This small molecule binds to this protein.
Small molecule (SMILES): OC[C@H]1O[C@H](O[C@H]2[C@H](O)[C@@H](O)[C@@H](O)O[C@@H]2CO)[C@H](O)[C@@H](O)[C@@H]1O

Sequence of chain 1.G:
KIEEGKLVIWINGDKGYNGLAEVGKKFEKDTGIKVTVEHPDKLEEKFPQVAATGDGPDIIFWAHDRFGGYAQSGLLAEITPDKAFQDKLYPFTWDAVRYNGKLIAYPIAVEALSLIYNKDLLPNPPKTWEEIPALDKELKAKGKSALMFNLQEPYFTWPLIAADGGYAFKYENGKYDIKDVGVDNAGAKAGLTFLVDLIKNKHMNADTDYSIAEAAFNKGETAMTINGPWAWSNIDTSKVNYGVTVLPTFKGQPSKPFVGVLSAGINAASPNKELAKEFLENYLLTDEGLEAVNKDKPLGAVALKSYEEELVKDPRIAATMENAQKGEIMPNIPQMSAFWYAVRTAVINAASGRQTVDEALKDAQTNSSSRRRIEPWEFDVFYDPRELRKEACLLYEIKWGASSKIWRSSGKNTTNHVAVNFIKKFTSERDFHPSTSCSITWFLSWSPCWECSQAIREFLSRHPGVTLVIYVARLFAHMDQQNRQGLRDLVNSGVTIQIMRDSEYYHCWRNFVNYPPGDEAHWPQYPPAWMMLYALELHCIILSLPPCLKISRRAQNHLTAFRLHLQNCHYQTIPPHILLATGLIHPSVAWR

Binding-site contacts:
Ligand atom O6 contacts residue LEU77 of chain 1.G at 3.5 Å (h-bond).
Ligand atom O6 contacts residue ALA269 of chain 1.G at 3.8 Å.
Ligand atom O2 contacts residue ARG555 of chain 1.G at 3.8 Å.
Ligand atom O6 contacts residue GLY75 of chain 1.G at 3.1 Å.
Ligand atom O2 contacts residue GLN557 of chain 1.G at 3.5 Å (h-bond).
Ligand atom C6 contacts residue LEU77 of chain 1.G at 3.2 Å (hydrophobic).
Ligand atom C6 contacts residue ALA269 of chain 1.G at 3.6 Å (hydrophobic).
Ligand atom C2 contacts residue ALA556 of chain 1.G at 4.3 Å (hydrophobic).
Ligand atom C2 contacts residue ARG555 of chain 1.G at 4.5 Å.
Ligand atom O3 contacts residue GLN557 of chain 1.G at 3.6 Å.
Ligand atom C2 contacts residue LYS391 of chain 1.G at 3.4 Å.
Ligand atom O3 contacts residue ARG390 of chain 1.G at 3.2 Å.
Ligand atom C2 contacts residue ARG390 of chain 1.G at 3.6 Å.
Ligand atom C4 contacts residue LYS391 of chain 1.G at 3.5 Å.
Ligand atom O1 contacts residue ARG555 of chain 1.G at 4.5 Å.
Ligand atom O4 contacts residue LYS391 of chain 1.G at 4.3 Å.
Ligand atom C6 contacts residue ALA78 of chain 1.G at 4.0 Å (hydrophobic).
Ligand atom O4 contacts residue GLY75 of chain 1.G at 3.3 Å (h-bond).
Ligand atom C6 contacts residue LYS391 of chain 1.G at 3.4 Å.
Ligand atom O2 contacts residue ARG554 of chain 1.G at 4.3 Å.
Ligand atom C5 contacts residue LYS391 of chain 1.G at 3.4 Å.
Ligand atom O5 contacts residue LYS274 of chain 1.G at 4.0 Å.
Ligand atom C1 contacts residue LYS391 of chain 1.G at 3.2 Å.
Ligand atom O3 contacts residue LEU389 of chain 1.G at 4.2 Å.
Ligand atom C3 contacts residue ARG390 of chain 1.G at 4.0 Å.
Ligand atom O3 contacts residue LYS391 of chain 1.G at 3.8 Å.
Ligand atom C3 contacts residue LYS391 of chain 1.G at 4.1 Å.
Ligand atom O4 contacts residue GLN557 of chain 1.G at 2.9 Å (h-bond).
Ligand atom O6 contacts residue LYS391 of chain 1.G at 3.1 Å.
Ligand atom C3 contacts residue GLN557 of chain 1.G at 3.6 Å.
Ligand atom O6 contacts residue ALA78 of chain 1.G at 3.5 Å.
Ligand atom O1 contacts residue ALA556 of chain 1.G at 4.2 Å.
Ligand atom C5 contacts residue LYS274 of chain 1.G at 4.3 Å.
Ligand atom O5 contacts residue LYS391 of chain 1.G at 2.5 Å (salt-bridge).
Ligand atom C6 contacts residue LYS274 of chain 1.G at 3.5 Å.
Ligand atom C4 contacts residue GLN557 of chain 1.G at 4.1 Å.
Ligand atom O2 contacts residue ARG390 of chain 1.G at 3.6 Å.
Ligand atom O2 contacts residue ALA556 of chain 1.G at 3.0 Å.
Ligand atom O6 contacts residue LEU76 of chain 1.G at 4.3 Å.
Ligand atom C6 contacts residue GLY75 of chain 1.G at 4.2 Å.